This small molecule binds to this protein.
Small molecule (SMILES): CC(=O)N[C@@H]1[C@@H](O)[C@H](O)[C@@H](CO)O[C@H]1O

Binding-site contacts:
Ligand atom O5 contacts residue ASN331 of chain 1.C at 2.4 Å (h-bond).
Ligand atom C7 contacts residue ILE332 of chain 1.C at 4.5 Å (hydrophobic).
Ligand atom N2 contacts residue ASN331 of chain 1.C at 2.9 Å (h-bond).
Ligand atom O7 contacts residue ASN331 of chain 1.C at 4.2 Å.
Ligand atom C2 contacts residue ASN331 of chain 1.C at 2.4 Å.
Ligand atom C8 contacts residue ILE332 of chain 1.C at 4.1 Å (hydrophobic).
Ligand atom C7 contacts residue ASN331 of chain 1.C at 3.8 Å.
Ligand atom C1 contacts residue ASN331 of chain 1.C at 1.4 Å.
Ligand atom C3 contacts residue ASN331 of chain 1.C at 3.8 Å.
Ligand atom C6 contacts residue GLN580 of chain 1.C at 3.7 Å.
Ligand atom C4 contacts residue ASN331 of chain 1.C at 4.2 Å.
Ligand atom C5 contacts residue ASN331 of chain 1.C at 3.7 Å.
Ligand atom C5 contacts residue GLN580 of chain 1.C at 3.9 Å.
Ligand atom N2 contacts residue ILE332 of chain 1.C at 4.4 Å.

Sequence of chain 1.C:
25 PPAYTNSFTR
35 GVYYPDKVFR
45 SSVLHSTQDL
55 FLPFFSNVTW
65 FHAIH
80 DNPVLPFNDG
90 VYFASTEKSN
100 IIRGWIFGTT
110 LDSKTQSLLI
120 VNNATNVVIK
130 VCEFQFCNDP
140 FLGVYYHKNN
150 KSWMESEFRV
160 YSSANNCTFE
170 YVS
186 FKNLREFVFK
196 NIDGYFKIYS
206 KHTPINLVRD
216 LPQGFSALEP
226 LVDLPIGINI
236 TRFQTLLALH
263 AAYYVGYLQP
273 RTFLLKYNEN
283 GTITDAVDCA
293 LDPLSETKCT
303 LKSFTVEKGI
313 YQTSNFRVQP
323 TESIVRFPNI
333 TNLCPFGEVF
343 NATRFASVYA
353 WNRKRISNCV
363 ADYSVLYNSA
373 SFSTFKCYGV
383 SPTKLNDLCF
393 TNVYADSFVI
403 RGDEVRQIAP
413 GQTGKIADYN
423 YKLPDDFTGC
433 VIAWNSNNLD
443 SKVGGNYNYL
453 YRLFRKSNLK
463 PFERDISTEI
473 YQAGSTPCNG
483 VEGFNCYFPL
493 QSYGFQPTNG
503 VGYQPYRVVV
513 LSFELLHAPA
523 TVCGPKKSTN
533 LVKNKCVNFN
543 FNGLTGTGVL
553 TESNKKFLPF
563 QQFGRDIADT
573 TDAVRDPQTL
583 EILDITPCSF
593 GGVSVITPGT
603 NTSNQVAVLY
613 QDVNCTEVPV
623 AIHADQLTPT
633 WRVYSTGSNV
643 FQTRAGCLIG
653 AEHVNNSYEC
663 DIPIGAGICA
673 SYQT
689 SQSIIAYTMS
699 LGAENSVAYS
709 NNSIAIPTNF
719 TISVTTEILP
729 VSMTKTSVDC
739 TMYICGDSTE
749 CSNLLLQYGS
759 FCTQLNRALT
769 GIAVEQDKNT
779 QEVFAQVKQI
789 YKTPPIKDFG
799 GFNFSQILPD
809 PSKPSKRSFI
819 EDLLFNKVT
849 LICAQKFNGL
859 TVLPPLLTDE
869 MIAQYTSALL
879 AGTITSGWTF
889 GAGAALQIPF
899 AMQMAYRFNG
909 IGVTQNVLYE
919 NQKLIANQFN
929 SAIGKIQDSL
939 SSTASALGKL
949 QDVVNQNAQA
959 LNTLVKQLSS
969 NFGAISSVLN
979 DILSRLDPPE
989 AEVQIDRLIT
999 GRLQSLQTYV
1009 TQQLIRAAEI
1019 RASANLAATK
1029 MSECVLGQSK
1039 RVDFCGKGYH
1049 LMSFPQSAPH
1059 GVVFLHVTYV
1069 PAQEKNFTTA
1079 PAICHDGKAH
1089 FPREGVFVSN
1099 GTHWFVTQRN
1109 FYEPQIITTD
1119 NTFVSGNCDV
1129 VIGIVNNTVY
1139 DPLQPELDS